Binding-site contacts:
Ligand atom N2 contacts residue ASN733 of chain 1.B at 2.9 Å (h-bond).
Ligand atom O7 contacts residue LEU721 of chain 1.B at 3.7 Å.
Ligand atom O6 contacts residue SER735 of chain 1.B at 4.4 Å.
Ligand atom C7 contacts residue GLN722 of chain 1.B at 4.0 Å.
Ligand atom C8 contacts residue LEU721 of chain 1.B at 4.0 Å (hydrophobic).
Ligand atom C7 contacts residue ASN733 of chain 1.B at 3.5 Å.
Ligand atom C8 contacts residue GLN722 of chain 1.B at 3.2 Å.
Ligand atom O7 contacts residue GLN722 of chain 1.B at 3.8 Å.
Ligand atom C2 contacts residue ASN733 of chain 1.B at 2.5 Å.
Ligand atom O7 contacts residue ASN733 of chain 1.B at 3.6 Å.
Ligand atom C4 contacts residue ASN733 of chain 1.B at 4.2 Å.
Ligand atom O5 contacts residue ASN733 of chain 1.B at 2.4 Å (h-bond).
Ligand atom C7 contacts residue LEU721 of chain 1.B at 4.0 Å (hydrophobic).
Ligand atom C8 contacts residue THR723 of chain 1.B at 4.1 Å.
Ligand atom C8 contacts residue LEU773 of chain 1.B at 3.6 Å (hydrophobic).
Ligand atom C3 contacts residue ASN733 of chain 1.B at 3.8 Å.
Ligand atom C1 contacts residue ASN733 of chain 1.B at 1.4 Å.
Ligand atom C5 contacts residue ASN733 of chain 1.B at 3.7 Å.

A small-molecule ligand and the protein it binds are described below.
Small molecule (SMILES): CC(=O)N[C@@H]1[C@@H](O)[C@H](O)[C@@H](CO)O[C@H]1O

Sequence of chain 1.B:
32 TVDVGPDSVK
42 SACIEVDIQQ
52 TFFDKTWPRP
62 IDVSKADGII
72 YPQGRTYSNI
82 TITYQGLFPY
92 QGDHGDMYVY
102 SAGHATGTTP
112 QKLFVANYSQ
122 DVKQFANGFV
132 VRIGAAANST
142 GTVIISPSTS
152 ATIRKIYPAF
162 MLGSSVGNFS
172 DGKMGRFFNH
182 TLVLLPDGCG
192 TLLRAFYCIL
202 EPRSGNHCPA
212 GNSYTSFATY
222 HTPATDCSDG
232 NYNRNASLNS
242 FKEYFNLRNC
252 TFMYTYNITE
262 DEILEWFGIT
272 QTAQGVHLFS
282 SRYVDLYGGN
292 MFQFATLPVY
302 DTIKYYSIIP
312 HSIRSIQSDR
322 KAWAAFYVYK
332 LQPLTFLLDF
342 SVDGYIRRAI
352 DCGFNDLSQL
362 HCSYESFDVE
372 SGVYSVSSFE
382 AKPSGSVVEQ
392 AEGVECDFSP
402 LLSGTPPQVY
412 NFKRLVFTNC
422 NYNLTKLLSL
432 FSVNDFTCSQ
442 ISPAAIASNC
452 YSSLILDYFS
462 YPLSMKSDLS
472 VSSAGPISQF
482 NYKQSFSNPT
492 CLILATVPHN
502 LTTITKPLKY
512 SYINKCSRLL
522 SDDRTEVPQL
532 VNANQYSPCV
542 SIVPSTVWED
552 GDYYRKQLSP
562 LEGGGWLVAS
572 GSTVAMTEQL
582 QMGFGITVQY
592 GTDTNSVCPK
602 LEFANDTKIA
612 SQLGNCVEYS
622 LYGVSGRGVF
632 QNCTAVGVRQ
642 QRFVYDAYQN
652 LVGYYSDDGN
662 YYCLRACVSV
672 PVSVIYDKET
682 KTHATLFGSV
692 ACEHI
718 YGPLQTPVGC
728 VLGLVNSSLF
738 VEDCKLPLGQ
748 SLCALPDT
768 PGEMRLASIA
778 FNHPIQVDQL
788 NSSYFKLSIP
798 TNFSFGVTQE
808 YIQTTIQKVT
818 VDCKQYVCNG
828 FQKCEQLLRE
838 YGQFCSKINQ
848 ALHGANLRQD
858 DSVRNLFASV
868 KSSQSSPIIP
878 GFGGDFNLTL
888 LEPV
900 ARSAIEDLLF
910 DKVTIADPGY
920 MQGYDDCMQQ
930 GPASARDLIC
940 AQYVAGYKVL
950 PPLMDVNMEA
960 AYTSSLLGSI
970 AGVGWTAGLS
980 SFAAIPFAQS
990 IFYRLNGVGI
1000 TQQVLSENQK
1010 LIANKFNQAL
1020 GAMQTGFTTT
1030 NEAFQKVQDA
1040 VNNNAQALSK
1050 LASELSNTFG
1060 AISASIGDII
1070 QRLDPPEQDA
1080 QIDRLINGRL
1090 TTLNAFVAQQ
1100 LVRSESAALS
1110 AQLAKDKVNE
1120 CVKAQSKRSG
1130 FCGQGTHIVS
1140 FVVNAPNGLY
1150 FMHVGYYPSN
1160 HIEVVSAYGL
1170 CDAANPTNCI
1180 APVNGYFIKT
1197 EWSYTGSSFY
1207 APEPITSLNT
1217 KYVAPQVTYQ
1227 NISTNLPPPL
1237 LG